This small molecule binds to this protein.
Small molecule (SMILES): CC1(C)C(=O)N2C(C)(C)C(=O)N3c4ccc(C(=O)NCCCCC[C@@H]5SC[C@@H]6NC(=O)N[C@@H]65)cc4N4C(=O)C(C)(C)N(C1=O)[Fe]342

Sequence of chain 4.A:
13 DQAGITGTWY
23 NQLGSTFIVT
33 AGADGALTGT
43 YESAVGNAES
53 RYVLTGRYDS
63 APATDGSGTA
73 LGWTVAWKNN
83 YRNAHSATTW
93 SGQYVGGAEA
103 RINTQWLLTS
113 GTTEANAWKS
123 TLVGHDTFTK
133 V

Sequence of chain 2.A:
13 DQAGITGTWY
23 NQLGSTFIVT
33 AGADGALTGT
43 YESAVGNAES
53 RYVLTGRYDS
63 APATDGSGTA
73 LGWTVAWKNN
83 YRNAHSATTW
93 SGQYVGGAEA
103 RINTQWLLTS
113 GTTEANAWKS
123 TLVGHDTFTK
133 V

Binding-site contacts:
Ligand atom C11 contacts residue TRP120 of chain 2.A at 4.0 Å (hydrophobic).
Ligand atom O2 contacts residue GLY48 of chain 4.A at 3.3 Å.
Ligand atom O1 contacts residue ASP128 of chain 4.A at 3.8 Å.
Ligand atom O1 contacts residue SER27 of chain 4.A at 2.7 Å (h-bond).
Ligand atom C6 contacts residue VAL47 of chain 4.A at 3.8 Å (hydrophobic).
Ligand atom O1 contacts residue SER45 of chain 4.A at 4.0 Å.
Ligand atom C1 contacts residue SER45 of chain 4.A at 3.9 Å.
Ligand atom C10 contacts residue SER88 of chain 4.A at 3.9 Å.
Ligand atom O2 contacts residue ASN49 of chain 4.A at 2.8 Å (h-bond).
Ligand atom C7 contacts residue LEU110 of chain 4.A at 3.9 Å (hydrophobic).
Ligand atom C1 contacts residue SER27 of chain 4.A at 3.7 Å.
Ligand atom C5 contacts residue TRP120 of chain 2.A at 3.6 Å (hydrophobic).
Ligand atom S1 contacts residue TRP92 of chain 4.A at 3.8 Å.
Ligand atom O1 contacts residue LEU25 of chain 4.A at 4.0 Å.
Ligand atom N2 contacts residue ASP128 of chain 4.A at 2.8 Å (salt-bridge).
Ligand atom C6 contacts residue SER45 of chain 4.A at 3.4 Å.
Ligand atom O1 contacts residue ASN23 of chain 4.A at 3.0 Å (h-bond).
Ligand atom N2 contacts residue ASN23 of chain 4.A at 3.9 Å.
Ligand atom O1 contacts residue TYR43 of chain 4.A at 2.7 Å (h-bond).
Ligand atom C3 contacts residue TRP108 of chain 4.A at 3.8 Å (hydrophobic).
Ligand atom C1 contacts residue TYR43 of chain 4.A at 3.5 Å (hydrophobic).
Ligand atom C7 contacts residue TRP79 of chain 4.A at 3.8 Å (hydrophobic).
Ligand atom N1 contacts residue VAL47 of chain 4.A at 3.6 Å.
Ligand atom N1 contacts residue LEU25 of chain 4.A at 3.9 Å.
Ligand atom S1 contacts residue TRP79 of chain 4.A at 3.6 Å.
Ligand atom N1 contacts residue SER45 of chain 4.A at 3.0 Å (h-bond).
Ligand atom N2 contacts residue LEU25 of chain 4.A at 3.8 Å.
Ligand atom C2 contacts residue VAL47 of chain 4.A at 3.8 Å (hydrophobic).
Ligand atom N2 contacts residue TYR43 of chain 4.A at 3.9 Å.
Ligand atom C2 contacts residue TRP120 of chain 2.A at 3.7 Å (hydrophobic).
Ligand atom C1 contacts residue LEU25 of chain 4.A at 3.7 Å (hydrophobic).
Ligand atom C11 contacts residue ASN49 of chain 4.A at 3.9 Å.
Ligand atom C8 contacts residue VAL47 of chain 4.A at 4.0 Å (hydrophobic).
Ligand atom C9 contacts residue TRP79 of chain 4.A at 3.7 Å (hydrophobic).
Ligand atom S1 contacts residue THR90 of chain 4.A at 3.5 Å (h-bond).
Ligand atom C4 contacts residue TRP108 of chain 4.A at 3.3 Å (hydrophobic).
Ligand atom C3 contacts residue ASP128 of chain 4.A at 3.9 Å.
Ligand atom C1 contacts residue ASP128 of chain 4.A at 3.7 Å.
Ligand atom O2 contacts residue TRP120 of chain 2.A at 4.0 Å.
Ligand atom C1 contacts residue ASN23 of chain 4.A at 3.8 Å.